Sequence of chain 1.A:
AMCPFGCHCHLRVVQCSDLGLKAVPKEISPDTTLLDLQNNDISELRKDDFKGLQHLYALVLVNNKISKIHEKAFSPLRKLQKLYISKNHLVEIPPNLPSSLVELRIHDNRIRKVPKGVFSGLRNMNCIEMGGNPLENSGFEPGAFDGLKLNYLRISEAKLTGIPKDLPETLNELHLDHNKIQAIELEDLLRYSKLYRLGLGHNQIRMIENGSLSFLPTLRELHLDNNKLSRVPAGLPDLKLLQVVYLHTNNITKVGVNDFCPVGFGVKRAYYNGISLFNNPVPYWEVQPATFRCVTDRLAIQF

Binding-site contacts:
Ligand atom O6 contacts residue ASN275 of chain 1.A at 3.9 Å.
Ligand atom C1 contacts residue ASN275 of chain 1.A at 1.5 Å.
Ligand atom C5 contacts residue ASN275 of chain 1.A at 2.5 Å.
Ligand atom C7 contacts residue LYS252 of chain 1.A at 4.1 Å.
Ligand atom C6 contacts residue ASN275 of chain 1.A at 2.6 Å.
Ligand atom N2 contacts residue ASN275 of chain 1.A at 3.9 Å.
Ligand atom O7 contacts residue LYS252 of chain 1.A at 3.4 Å (salt-bridge).
Ligand atom C2 contacts residue ASN275 of chain 1.A at 2.6 Å.
Ligand atom O3 contacts residue ASN275 of chain 1.A at 4.1 Å.
Ligand atom O5 contacts residue ASN275 of chain 1.A at 2.3 Å (h-bond).
Ligand atom O4 contacts residue ASN275 of chain 1.A at 4.1 Å.
Ligand atom C8 contacts residue LYS252 of chain 1.A at 4.0 Å.
Ligand atom C4 contacts residue ASN275 of chain 1.A at 2.8 Å.
Ligand atom C3 contacts residue ASN275 of chain 1.A at 3.2 Å.

The protein below binds the small molecule below.
Small molecule (SMILES): CC(=O)N[C@@H]1[C@@H](O)[C@H](O)[C@@H](CO)O[C@H]1O